The protein below binds the small molecule below.
Small molecule (SMILES): [H]/N=C(\N)N[C@H]1C=C(C(=O)O)O[C@@H]([C@H](O)[C@H](O)CO)[C@@H]1NC(C)=O

Binding-site contacts:
Ligand atom O8 contacts residue GLU277 of chain 1.A at 2.5 Å (salt-bridge).
Ligand atom C4 contacts residue TYR402 of chain 1.A at 3.7 Å (hydrophobic).
Ligand atom C3 contacts residue TYR402 of chain 1.A at 3.6 Å (hydrophobic).
Ligand atom NE contacts residue ASP151 of chain 1.A at 3.0 Å (salt-bridge).
Ligand atom O6 contacts residue ARG293 of chain 1.A at 3.6 Å.
Ligand atom NH2 contacts residue GLU228 of chain 1.A at 3.3 Å (salt-bridge).
Ligand atom C6 contacts residue GLU278 of chain 1.A at 3.6 Å.
Ligand atom O8 contacts residue ARG293 of chain 1.A at 3.6 Å.
Ligand atom O10 contacts residue ASP151 of chain 1.A at 3.5 Å.
Ligand atom NE contacts residue GLU119 of chain 1.A at 3.3 Å (salt-bridge).
Ligand atom O1A contacts residue ARG368 of chain 1.A at 2.9 Å (salt-bridge).
Ligand atom C2 contacts residue TYR402 of chain 1.A at 2.8 Å (hydrophobic).
Ligand atom O6 contacts residue TYR402 of chain 1.A at 3.4 Å (h-bond).
Ligand atom O1B contacts residue ARG368 of chain 1.A at 2.6 Å (salt-bridge).
Ligand atom C3 contacts residue GLU119 of chain 1.A at 3.7 Å.
Ligand atom C11 contacts residue ILE223 of chain 1.A at 3.7 Å (hydrophobic).
Ligand atom O1B contacts residue ARG293 of chain 1.A at 3.7 Å.
Ligand atom NH2 contacts residue GLU119 of chain 1.A at 3.6 Å.
Ligand atom CZ contacts residue TRP179 of chain 1.A at 3.5 Å (hydrophobic).
Ligand atom O9 contacts residue GLU277 of chain 1.A at 2.6 Å (salt-bridge).
Ligand atom C9 contacts residue GLU277 of chain 1.A at 3.2 Å.
Ligand atom C9 contacts residue ASN295 of chain 1.A at 3.6 Å.
Ligand atom CZ contacts residue GLU119 of chain 1.A at 3.4 Å.
Ligand atom C11 contacts residue ARG225 of chain 1.A at 3.7 Å.
Ligand atom C4 contacts residue ASP151 of chain 1.A at 3.6 Å.
Ligand atom C3 contacts residue ASP151 of chain 1.A at 3.2 Å.
Ligand atom C9 contacts residue SER247 of chain 1.A at 3.8 Å.
Ligand atom O9 contacts residue SER247 of chain 1.A at 3.3 Å.
Ligand atom C1 contacts residue ARG368 of chain 1.A at 3.4 Å.
Ligand atom C8 contacts residue GLU277 of chain 1.A at 3.3 Å.
Ligand atom C6 contacts residue TYR402 of chain 1.A at 3.7 Å (hydrophobic).
Ligand atom C8 contacts residue ARG293 of chain 1.A at 3.4 Å.
Ligand atom NH1 contacts residue TRP179 of chain 1.A at 2.9 Å (h-bond).
Ligand atom O9 contacts residue ARG225 of chain 1.A at 3.5 Å (salt-bridge).
Ligand atom O1A contacts residue ARG118 of chain 1.A at 2.9 Å (salt-bridge).
Ligand atom C1 contacts residue TYR402 of chain 1.A at 3.5 Å (hydrophobic).
Ligand atom O10 contacts residue ARG152 of chain 1.A at 3.2 Å (salt-bridge).
Ligand atom NH1 contacts residue ARG156 of chain 1.A at 3.5 Å (salt-bridge).
Ligand atom NH2 contacts residue TRP179 of chain 1.A at 3.4 Å (h-bond).
Ligand atom NH1 contacts residue ASP151 of chain 1.A at 3.0 Å (salt-bridge).

Sequence of chain 1.A:
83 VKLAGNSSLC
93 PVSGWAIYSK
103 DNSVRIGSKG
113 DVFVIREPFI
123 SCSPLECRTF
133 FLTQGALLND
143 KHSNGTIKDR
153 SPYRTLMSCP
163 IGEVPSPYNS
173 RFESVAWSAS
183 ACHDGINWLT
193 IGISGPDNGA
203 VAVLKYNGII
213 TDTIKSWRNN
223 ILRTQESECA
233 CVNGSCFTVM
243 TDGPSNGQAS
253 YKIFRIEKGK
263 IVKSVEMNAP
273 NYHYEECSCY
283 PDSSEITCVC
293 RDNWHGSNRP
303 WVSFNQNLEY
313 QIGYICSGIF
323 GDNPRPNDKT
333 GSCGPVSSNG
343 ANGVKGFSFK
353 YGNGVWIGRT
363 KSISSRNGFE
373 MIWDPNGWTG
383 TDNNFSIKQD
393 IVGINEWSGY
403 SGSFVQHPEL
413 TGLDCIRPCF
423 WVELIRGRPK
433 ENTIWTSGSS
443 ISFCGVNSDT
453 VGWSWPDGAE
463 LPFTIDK